Sequence of chain 1.B:
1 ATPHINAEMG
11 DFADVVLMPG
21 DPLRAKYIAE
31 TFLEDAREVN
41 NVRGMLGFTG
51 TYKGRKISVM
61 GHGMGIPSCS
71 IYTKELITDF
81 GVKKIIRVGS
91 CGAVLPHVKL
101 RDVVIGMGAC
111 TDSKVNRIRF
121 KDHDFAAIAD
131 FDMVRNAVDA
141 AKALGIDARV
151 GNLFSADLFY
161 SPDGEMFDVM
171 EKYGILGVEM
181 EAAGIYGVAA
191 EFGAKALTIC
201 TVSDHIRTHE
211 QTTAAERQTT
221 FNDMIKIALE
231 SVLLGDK

Binding-site contacts:
Ligand atom N1 contacts residue PHE167 of chain 1.B at 4.4 Å.
Ligand atom N3 contacts residue PHE159 of chain 1.B at 3.9 Å.
Ligand atom C8 contacts residue PHE159 of chain 1.B at 3.9 Å (hydrophobic).
Ligand atom N1 contacts residue VAL178 of chain 1.B at 4.3 Å.
Ligand atom N1 contacts residue ILE206 of chain 1.B at 4.3 Å.
Ligand atom N9 contacts residue PHE159 of chain 1.B at 3.9 Å.
Ligand atom C2 contacts residue PHE159 of chain 1.B at 3.6 Å (hydrophobic).
Ligand atom C2 contacts residue VAL178 of chain 1.B at 3.8 Å (hydrophobic).
Ligand atom C8 contacts residue GLY92 of chain 1.B at 4.0 Å.
Ligand atom N7 contacts residue GLY92 of chain 1.B at 3.9 Å.
Ligand atom C4 contacts residue PHE159 of chain 1.B at 3.7 Å (hydrophobic).
Ligand atom C2 contacts residue LEU158 of chain 1.B at 4.4 Å (hydrophobic).
Ligand atom N9 contacts residue GLU179 of chain 1.B at 4.0 Å.
Ligand atom N1 contacts residue PHE159 of chain 1.B at 3.8 Å.
Ligand atom N7 contacts residue PHE159 of chain 1.B at 3.9 Å.
Ligand atom N3 contacts residue MET180 of chain 1.B at 4.5 Å.
Ligand atom C5 contacts residue VAL178 of chain 1.B at 4.3 Å (hydrophobic).
Ligand atom N3 contacts residue VAL178 of chain 1.B at 3.6 Å.
Ligand atom C6 contacts residue ILE206 of chain 1.B at 4.0 Å (hydrophobic).
Ligand atom C7 contacts residue ILE206 of chain 1.B at 3.4 Å (hydrophobic).
Ligand atom C4 contacts residue VAL178 of chain 1.B at 3.9 Å (hydrophobic).
Ligand atom C5 contacts residue PHE159 of chain 1.B at 3.8 Å (hydrophobic).
Ligand atom N7 contacts residue VAL178 of chain 1.B at 4.1 Å.
Ligand atom C6 contacts residue PHE159 of chain 1.B at 4.4 Å (hydrophobic).
Ligand atom C8 contacts residue VAL178 of chain 1.B at 3.6 Å (hydrophobic).
Ligand atom N9 contacts residue VAL178 of chain 1.B at 3.5 Å (h-bond).

A small-molecule ligand and the protein it binds are described below.
Small molecule (SMILES): Cc1ncnc2nc[nH]c12